This small molecule binds to this protein.
Small molecule (SMILES): CO[C@H]1O[C@H](CO)[C@@H](O)[C@H](O)[C@@H]1O

Sequence of chain 3.A:
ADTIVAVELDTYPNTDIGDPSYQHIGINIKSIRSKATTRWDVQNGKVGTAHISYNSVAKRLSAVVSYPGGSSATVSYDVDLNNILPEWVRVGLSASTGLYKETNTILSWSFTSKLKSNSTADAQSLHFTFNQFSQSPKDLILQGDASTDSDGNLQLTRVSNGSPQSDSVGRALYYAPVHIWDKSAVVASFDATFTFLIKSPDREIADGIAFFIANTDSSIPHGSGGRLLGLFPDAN

Binding-site contacts:
Ligand atom O4 contacts residue ASP207 of chain 3.A at 2.6 Å (salt-bridge).
Ligand atom C6 contacts residue ALA206 of chain 3.A at 3.6 Å (hydrophobic).
Ligand atom O4 contacts residue ASN14 of chain 3.A at 3.0 Å (h-bond).
Ligand atom C6 contacts residue TYR100 of chain 3.A at 3.9 Å (hydrophobic).
Ligand atom O2 contacts residue LEU99 of chain 3.A at 3.9 Å.
Ligand atom C3 contacts residue GLY226 of chain 3.A at 4.4 Å.
Ligand atom C4 contacts residue GLY226 of chain 3.A at 4.1 Å.
Ligand atom C3 contacts residue ASN14 of chain 3.A at 4.3 Å.
Ligand atom C5 contacts residue LEU99 of chain 3.A at 4.0 Å (hydrophobic).
Ligand atom O6 contacts residue GLY98 of chain 3.A at 3.3 Å.
Ligand atom O2 contacts residue GLY226 of chain 3.A at 4.2 Å.
Ligand atom C4 contacts residue ASN14 of chain 3.A at 4.1 Å.
Ligand atom C4 contacts residue ASP207 of chain 3.A at 3.4 Å.
Ligand atom C6 contacts residue TYR12 of chain 3.A at 3.9 Å (hydrophobic).
Ligand atom O6 contacts residue TYR100 of chain 3.A at 3.2 Å (h-bond).
Ligand atom O5 contacts residue LEU99 of chain 3.A at 3.0 Å (h-bond).
Ligand atom C7 contacts residue LEU99 of chain 3.A at 4.1 Å (hydrophobic).
Ligand atom C6 contacts residue LEU99 of chain 3.A at 4.0 Å (hydrophobic).
Ligand atom C6 contacts residue ASP207 of chain 3.A at 3.6 Å.
Ligand atom O6 contacts residue LEU99 of chain 3.A at 3.1 Å (h-bond).
Ligand atom C5 contacts residue ASP207 of chain 3.A at 4.1 Å.
Ligand atom C3 contacts residue ARG227 of chain 3.A at 4.0 Å.
Ligand atom O5 contacts residue TYR100 of chain 3.A at 4.4 Å.
Ligand atom O3 contacts residue GLY226 of chain 3.A at 3.6 Å.
Ligand atom O2 contacts residue GLY98 of chain 3.A at 3.7 Å.
Ligand atom O4 contacts residue ARG227 of chain 3.A at 3.4 Å (salt-bridge).
Ligand atom O6 contacts residue ALA206 of chain 3.A at 3.2 Å.
Ligand atom O6 contacts residue ASP207 of chain 3.A at 2.8 Å (salt-bridge).
Ligand atom O4 contacts residue TYR12 of chain 3.A at 4.0 Å.
Ligand atom C5 contacts residue TYR12 of chain 3.A at 4.2 Å (hydrophobic).
Ligand atom C4 contacts residue ARG227 of chain 3.A at 3.9 Å.
Ligand atom O5 contacts residue GLY98 of chain 3.A at 4.0 Å.
Ligand atom O3 contacts residue ARG227 of chain 3.A at 3.0 Å (salt-bridge).
Ligand atom O4 contacts residue GLY226 of chain 3.A at 4.1 Å.
Ligand atom O3 contacts residue GLY225 of chain 3.A at 4.4 Å.
Ligand atom C1 contacts residue LEU99 of chain 3.A at 3.8 Å (hydrophobic).